Sequence of chain 6.A:
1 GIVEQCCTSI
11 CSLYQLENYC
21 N

Sequence of chain 2.B:
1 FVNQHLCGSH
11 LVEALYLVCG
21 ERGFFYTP

Sequence of chain 6.B:
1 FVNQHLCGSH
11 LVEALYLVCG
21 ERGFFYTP

A small-molecule ligand and the protein it binds are described below.
Small molecule (SMILES): Cc1cccc(O)c1

Sequence of chain 4.B:
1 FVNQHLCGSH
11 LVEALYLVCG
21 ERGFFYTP

Binding-site contacts:
Ligand atom C4 contacts residue LEU11 of chain 6.B at 3.9 Å (hydrophobic).
Ligand atom C3 contacts residue LEU11 of chain 6.B at 4.2 Å (hydrophobic).
Ligand atom C1 contacts residue LEU11 of chain 6.B at 4.0 Å (hydrophobic).
Ligand atom C2 contacts residue LEU11 of chain 6.B at 4.2 Å (hydrophobic).
Ligand atom C7 contacts residue ALA14 of chain 6.B at 3.9 Å (hydrophobic).
Ligand atom C3 contacts residue HIS5 of chain 4.B at 3.4 Å.
Ligand atom O1 contacts residue CYS11 of chain 6.A at 2.9 Å (h-bond).
Ligand atom C5 contacts residue LEU6 of chain 4.B at 4.1 Å (hydrophobic).
Ligand atom O1 contacts residue ILE10 of chain 6.A at 3.5 Å.
Ligand atom C7 contacts residue HIS5 of chain 4.B at 3.4 Å.
Ligand atom C7 contacts residue LEU13 of chain 6.A at 4.3 Å (hydrophobic).
Ligand atom C2 contacts residue HIS5 of chain 4.B at 4.2 Å.
Ligand atom O1 contacts residue SER9 of chain 6.A at 4.0 Å.
Ligand atom C1 contacts residue CYS6 of chain 6.A at 3.4 Å (hydrophobic).
Ligand atom C6 contacts residue CYS6 of chain 6.A at 3.3 Å (hydrophobic).
Ligand atom C3 contacts residue LEU16 of chain 6.A at 4.3 Å (hydrophobic).
Ligand atom O1 contacts residue VAL2 of chain 4.B at 4.2 Å.
Ligand atom C7 contacts residue LEU17 of chain 2.B at 4.4 Å (hydrophobic).
Ligand atom C4 contacts residue HIS5 of chain 4.B at 3.3 Å.
Ligand atom C5 contacts residue HIS5 of chain 4.B at 3.9 Å.
Ligand atom C4 contacts residue HIS10 of chain 6.B at 4.1 Å.
Ligand atom C6 contacts residue CYS7 of chain 6.B at 4.0 Å (hydrophobic).
Ligand atom C2 contacts residue CYS11 of chain 6.A at 3.6 Å (hydrophobic).
Ligand atom C5 contacts residue HIS10 of chain 6.B at 4.2 Å.
Ligand atom C6 contacts residue LEU11 of chain 6.B at 3.6 Å (hydrophobic).
Ligand atom C6 contacts residue HIS5 of chain 4.B at 4.4 Å.
Ligand atom C5 contacts residue CYS7 of chain 6.B at 4.2 Å (hydrophobic).
Ligand atom O1 contacts residue CYS6 of chain 6.A at 2.7 Å (h-bond).
Ligand atom C1 contacts residue CYS11 of chain 6.A at 3.9 Å (hydrophobic).
Ligand atom C7 contacts residue LEU16 of chain 6.A at 3.7 Å (hydrophobic).
Ligand atom C5 contacts residue LEU11 of chain 6.B at 3.6 Å (hydrophobic).
Ligand atom C7 contacts residue CYS11 of chain 6.A at 4.5 Å (hydrophobic).